This small molecule binds to this protein.
Small molecule (SMILES): CC(=O)N[C@@H]1[C@@H](O)[C@H](O)[C@@H](CO)O[C@H]1O

Sequence of chain 1.D:
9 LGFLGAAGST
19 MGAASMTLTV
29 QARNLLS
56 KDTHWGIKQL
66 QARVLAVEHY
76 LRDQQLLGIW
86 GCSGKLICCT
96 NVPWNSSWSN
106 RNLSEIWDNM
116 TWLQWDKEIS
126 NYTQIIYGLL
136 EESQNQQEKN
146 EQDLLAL

Binding-site contacts:
Ligand atom C7 contacts residue ASN107 of chain 1.D at 3.6 Å.
Ligand atom O6 contacts residue ASN114 of chain 1.D at 4.4 Å.
Ligand atom C4 contacts residue ASN107 of chain 1.D at 4.4 Å.
Ligand atom O7 contacts residue ASN107 of chain 1.D at 4.4 Å.
Ligand atom O5 contacts residue ASN107 of chain 1.D at 2.5 Å (h-bond).
Ligand atom C8 contacts residue ARG106 of chain 1.D at 3.6 Å.
Ligand atom C2 contacts residue ASN107 of chain 1.D at 2.6 Å.
Ligand atom N2 contacts residue ASN107 of chain 1.D at 2.9 Å (h-bond).
Ligand atom C5 contacts residue ASN107 of chain 1.D at 3.9 Å.
Ligand atom C8 contacts residue ASN107 of chain 1.D at 3.4 Å.
Ligand atom C3 contacts residue ASN107 of chain 1.D at 3.9 Å.
Ligand atom O5 contacts residue SER109 of chain 1.D at 4.0 Å.
Ligand atom C8 contacts residue ASN105 of chain 1.D at 3.7 Å.
Ligand atom C1 contacts residue ASN107 of chain 1.D at 1.5 Å.